Sequence of chain 22.B:
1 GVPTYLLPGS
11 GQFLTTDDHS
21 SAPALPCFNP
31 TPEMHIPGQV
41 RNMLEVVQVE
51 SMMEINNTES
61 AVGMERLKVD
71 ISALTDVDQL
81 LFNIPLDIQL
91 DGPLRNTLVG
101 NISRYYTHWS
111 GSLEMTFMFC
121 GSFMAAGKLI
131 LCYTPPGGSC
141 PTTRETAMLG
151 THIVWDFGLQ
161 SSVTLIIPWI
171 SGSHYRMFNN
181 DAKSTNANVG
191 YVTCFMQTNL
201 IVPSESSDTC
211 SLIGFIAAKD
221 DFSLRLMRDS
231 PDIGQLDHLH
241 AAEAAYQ

Sequence of chain 22.A:
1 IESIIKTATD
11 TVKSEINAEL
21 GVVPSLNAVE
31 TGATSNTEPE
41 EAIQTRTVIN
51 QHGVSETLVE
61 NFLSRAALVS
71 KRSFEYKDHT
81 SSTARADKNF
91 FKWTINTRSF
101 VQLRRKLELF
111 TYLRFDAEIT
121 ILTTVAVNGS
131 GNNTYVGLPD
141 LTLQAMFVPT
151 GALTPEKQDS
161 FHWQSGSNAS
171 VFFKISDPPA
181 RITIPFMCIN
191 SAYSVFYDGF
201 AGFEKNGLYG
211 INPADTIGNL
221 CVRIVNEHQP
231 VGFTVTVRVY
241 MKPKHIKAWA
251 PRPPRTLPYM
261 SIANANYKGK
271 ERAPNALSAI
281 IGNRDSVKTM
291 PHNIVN

The protein below binds the small molecule below.
Small molecule (SMILES): Cc1cc(CCCOc2c(C)cc(-c3noc(C(F)(F)F)n3)cc2C)on1

Binding-site contacts:
Ligand atom O1A contacts residue ALA145 of chain 22.A at 3.8 Å.
Ligand atom F3 contacts residue ALA24 of chain 22.B at 3.9 Å.
Ligand atom F3 contacts residue ALA169 of chain 22.A at 3.7 Å.
Ligand atom C6B contacts residue ILE184 of chain 22.A at 3.7 Å (hydrophobic).
Ligand atom F3 contacts residue LEU14 of chain 23.B at 3.9 Å.
Ligand atom CM6 contacts residue ILE184 of chain 22.A at 3.5 Å (hydrophobic).
Ligand atom CM6 contacts residue ILE217 of chain 22.A at 3.4 Å (hydrophobic).
Ligand atom F2 contacts residue SER170 of chain 22.A at 3.5 Å.
Ligand atom CM4 contacts residue ALA169 of chain 22.A at 3.5 Å (hydrophobic).
Ligand atom CM4 contacts residue ILE182 of chain 22.A at 3.6 Å (hydrophobic).
Ligand atom N3A contacts residue ILE182 of chain 22.A at 3.0 Å.
Ligand atom CM2 contacts residue ILE119 of chain 22.A at 3.5 Å (hydrophobic).
Ligand atom O1 contacts residue ILE217 of chain 22.A at 3.3 Å.
Ligand atom N3A contacts residue ILE184 of chain 22.A at 3.9 Å.
Ligand atom F2 contacts residue ALA145 of chain 22.A at 3.0 Å.
Ligand atom C3A contacts residue ILE182 of chain 22.A at 3.2 Å (hydrophobic).
Ligand atom F2 contacts residue MET146 of chain 22.A at 3.7 Å.
Ligand atom CM4 contacts residue ALA145 of chain 22.A at 3.5 Å (hydrophobic).
Ligand atom O1B contacts residue ILE95 of chain 22.A at 3.0 Å.
Ligand atom F2 contacts residue PHE147 of chain 22.A at 3.2 Å.
Ligand atom CM2 contacts residue TRP93 of chain 22.A at 3.9 Å (hydrophobic).
Ligand atom F1 contacts residue SER170 of chain 22.A at 3.7 Å.
Ligand atom F1 contacts residue ALA145 of chain 22.A at 3.0 Å.
Ligand atom C1B contacts residue ILE95 of chain 22.A at 3.5 Å (hydrophobic).
Ligand atom C5B contacts residue ILE184 of chain 22.A at 3.4 Å (hydrophobic).
Ligand atom N3A contacts residue PHE147 of chain 22.A at 3.6 Å.
Ligand atom F3 contacts residue ILE182 of chain 22.A at 3.2 Å.
Ligand atom C2A contacts residue ILE182 of chain 22.A at 3.6 Å (hydrophobic).
Ligand atom F1 contacts residue VAL171 of chain 22.A at 3.0 Å.
Ligand atom O1A contacts residue ILE182 of chain 22.A at 3.9 Å.
Ligand atom C6B contacts residue ILE95 of chain 22.A at 3.6 Å (hydrophobic).
Ligand atom O1A contacts residue LEU220 of chain 22.A at 3.4 Å.
Ligand atom CM3 contacts residue THR97 of chain 22.A at 3.9 Å.
Ligand atom CM6 contacts residue MET187 of chain 22.A at 3.8 Å (hydrophobic).
Ligand atom C4 contacts residue PHE115 of chain 22.A at 3.3 Å (hydrophobic).
Ligand atom C2B contacts residue ILE119 of chain 22.A at 3.5 Å (hydrophobic).
Ligand atom F2 contacts residue ALA169 of chain 22.A at 2.2 Å.
Ligand atom C2A contacts residue LEU220 of chain 22.A at 3.8 Å (hydrophobic).
Ligand atom N1A contacts residue LEU220 of chain 22.A at 3.0 Å.
Ligand atom C3B contacts residue ILE119 of chain 22.A at 3.5 Å (hydrophobic).

Sequence of chain 23.B:
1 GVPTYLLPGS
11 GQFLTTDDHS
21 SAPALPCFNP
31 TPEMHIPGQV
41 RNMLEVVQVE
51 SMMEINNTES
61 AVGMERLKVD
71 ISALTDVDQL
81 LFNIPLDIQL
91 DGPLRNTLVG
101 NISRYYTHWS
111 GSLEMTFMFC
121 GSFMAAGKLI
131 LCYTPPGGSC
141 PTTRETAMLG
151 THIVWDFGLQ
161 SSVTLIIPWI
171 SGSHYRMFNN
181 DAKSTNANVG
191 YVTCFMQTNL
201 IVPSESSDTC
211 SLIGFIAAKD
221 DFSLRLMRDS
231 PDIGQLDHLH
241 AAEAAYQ